The small molecule below binds the protein below.
Small molecule (SMILES): Nc1ncnc2c1ncn2[C@@H]1O[C@H](COP(=O)(O)O)[C@@H](O)[C@H]1OP(=O)(O)O

Sequence of chain 1.B:
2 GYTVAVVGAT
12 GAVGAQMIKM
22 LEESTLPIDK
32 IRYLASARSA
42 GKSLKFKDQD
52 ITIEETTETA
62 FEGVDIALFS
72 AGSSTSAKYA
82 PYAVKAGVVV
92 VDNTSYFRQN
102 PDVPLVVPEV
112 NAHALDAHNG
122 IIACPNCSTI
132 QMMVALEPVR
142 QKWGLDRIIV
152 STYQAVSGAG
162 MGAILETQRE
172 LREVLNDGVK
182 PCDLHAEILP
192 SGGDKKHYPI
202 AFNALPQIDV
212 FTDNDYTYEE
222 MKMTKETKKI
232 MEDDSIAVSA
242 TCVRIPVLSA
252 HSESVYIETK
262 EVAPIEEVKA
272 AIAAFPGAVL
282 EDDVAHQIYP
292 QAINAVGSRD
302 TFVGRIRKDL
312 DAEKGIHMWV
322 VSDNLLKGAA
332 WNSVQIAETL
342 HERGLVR

Binding-site contacts:
Ligand atom O5' contacts residue GLY12 of chain 1.B at 3.1 Å.
Ligand atom O1P contacts residue SER40 of chain 1.B at 2.6 Å (h-bond).
Ligand atom O3' contacts residue GLY12 of chain 1.B at 2.9 Å (h-bond).
Ligand atom O4P contacts residue GLY161 of chain 1.B at 3.6 Å.
Ligand atom C2' contacts residue THR11 of chain 1.B at 3.6 Å.
Ligand atom C4 contacts residue SER37 of chain 1.B at 3.9 Å.
Ligand atom O2P contacts residue SER37 of chain 1.B at 3.6 Å.
Ligand atom O4P contacts residue MET162 of chain 1.B at 3.0 Å (h-bond).
Ligand atom P1 contacts residue SER37 of chain 1.B at 3.6 Å.
Ligand atom C2 contacts residue THR57 of chain 1.B at 3.5 Å.
Ligand atom O4P contacts residue GLY12 of chain 1.B at 3.4 Å.
Ligand atom C6 contacts residue SER37 of chain 1.B at 3.9 Å.
Ligand atom C5 contacts residue SER37 of chain 1.B at 3.8 Å.
Ligand atom O3P contacts residue THR11 of chain 1.B at 2.6 Å (h-bond).
Ligand atom O4' contacts residue ALA72 of chain 1.B at 3.2 Å.
Ligand atom O3' contacts residue ALA10 of chain 1.B at 3.9 Å.
Ligand atom O4P contacts residue ALA13 of chain 1.B at 2.8 Å (h-bond).
Ligand atom O3' contacts residue THR11 of chain 1.B at 2.5 Å (h-bond).
Ligand atom C3' contacts residue THR11 of chain 1.B at 3.2 Å.
Ligand atom N1 contacts residue THR76 of chain 1.B at 3.7 Å.
Ligand atom O3P contacts residue SER40 of chain 1.B at 2.7 Å (h-bond).
Ligand atom O2' contacts residue SER37 of chain 1.B at 3.9 Å.
Ligand atom C5 contacts residue THR76 of chain 1.B at 3.7 Å.
Ligand atom P2 contacts residue MET162 of chain 1.B at 3.9 Å.
Ligand atom C1' contacts residue ALA72 of chain 1.B at 3.8 Å (hydrophobic).
Ligand atom O1P contacts residue SER37 of chain 1.B at 2.6 Å (h-bond).
Ligand atom C2 contacts residue ALA36 of chain 1.B at 3.2 Å (hydrophobic).
Ligand atom C2 contacts residue SER37 of chain 1.B at 3.6 Å.
Ligand atom O3' contacts residue GLY9 of chain 1.B at 3.2 Å.
Ligand atom C6 contacts residue THR76 of chain 1.B at 3.5 Å.
Ligand atom O2' contacts residue ALA36 of chain 1.B at 3.7 Å.
Ligand atom C3' contacts residue GLY12 of chain 1.B at 3.6 Å.
Ligand atom P1 contacts residue THR11 of chain 1.B at 3.3 Å.
Ligand atom N3 contacts residue ALA36 of chain 1.B at 3.4 Å.
Ligand atom O2' contacts residue THR11 of chain 1.B at 2.8 Å (h-bond).
Ligand atom P1 contacts residue SER40 of chain 1.B at 3.2 Å.
Ligand atom O1P contacts residue ALA36 of chain 1.B at 3.6 Å.
Ligand atom N3 contacts residue ALA72 of chain 1.B at 3.9 Å.
Ligand atom N3 contacts residue SER37 of chain 1.B at 3.5 Å (h-bond).
Ligand atom O6P contacts residue GLY161 of chain 1.B at 3.7 Å.